The small molecule below binds the protein below.
Small molecule (SMILES): c1cc2nc(N[C@H]3CCCNC3)c3c(n2n1)NCC3

Sequence of chain 2.A:
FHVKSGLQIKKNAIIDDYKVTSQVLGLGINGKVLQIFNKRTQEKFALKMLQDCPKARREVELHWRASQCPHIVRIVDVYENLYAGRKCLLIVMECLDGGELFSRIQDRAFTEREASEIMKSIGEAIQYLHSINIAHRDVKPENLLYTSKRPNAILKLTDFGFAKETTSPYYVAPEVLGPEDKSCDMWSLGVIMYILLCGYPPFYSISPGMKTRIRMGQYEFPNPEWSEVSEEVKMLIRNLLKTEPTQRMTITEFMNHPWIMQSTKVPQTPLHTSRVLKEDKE

Binding-site contacts:
Ligand atom C10 contacts residue GLY33 of chain 2.A at 3.7 Å.
Ligand atom C15 contacts residue ALA51 of chain 2.A at 3.8 Å (hydrophobic).
Ligand atom N8 contacts residue ASP167 of chain 2.A at 3.1 Å (salt-bridge).
Ligand atom C17 contacts residue LEU153 of chain 2.A at 3.6 Å (hydrophobic).
Ligand atom C4 contacts residue LEU30 of chain 2.A at 4.0 Å (hydrophobic).
Ligand atom N18 contacts residue LEU153 of chain 2.A at 4.1 Å.
Ligand atom C11 contacts residue VAL38 of chain 2.A at 4.1 Å (hydrophobic).
Ligand atom N3 contacts residue LEU101 of chain 2.A at 2.7 Å (h-bond).
Ligand atom C9 contacts residue ASN151 of chain 2.A at 3.4 Å.
Ligand atom C9 contacts residue GLU150 of chain 2.A at 4.0 Å.
Ligand atom N18 contacts residue VAL38 of chain 2.A at 4.2 Å.
Ligand atom N8 contacts residue ASN151 of chain 2.A at 3.1 Å (h-bond).
Ligand atom C7 contacts residue GLU150 of chain 2.A at 3.3 Å.
Ligand atom C15 contacts residue GLU99 of chain 2.A at 3.2 Å.
Ligand atom N19 contacts residue LEU153 of chain 2.A at 4.1 Å.
Ligand atom C9 contacts residue ASP167 of chain 2.A at 3.4 Å.
Ligand atom C10 contacts residue LEU32 of chain 2.A at 3.9 Å (hydrophobic).
Ligand atom C5 contacts residue LEU153 of chain 2.A at 3.8 Å (hydrophobic).
Ligand atom N8 contacts residue GLU150 of chain 2.A at 3.0 Å (salt-bridge).
Ligand atom N16 contacts residue GLU99 of chain 2.A at 3.3 Å (salt-bridge).
Ligand atom N16 contacts residue ALA51 of chain 2.A at 3.6 Å.
Ligand atom N8 contacts residue THR166 of chain 2.A at 4.1 Å.
Ligand atom C2 contacts residue LEU153 of chain 2.A at 3.8 Å (hydrophobic).
Ligand atom C5 contacts residue LEU30 of chain 2.A at 3.6 Å (hydrophobic).
Ligand atom C4 contacts residue LEU101 of chain 2.A at 3.1 Å (hydrophobic).
Ligand atom N12 contacts residue ALA51 of chain 2.A at 4.2 Å.
Ligand atom C7 contacts residue LEU153 of chain 2.A at 4.2 Å (hydrophobic).
Ligand atom C15 contacts residue LEU101 of chain 2.A at 4.0 Å (hydrophobic).
Ligand atom C4 contacts residue LEU153 of chain 2.A at 4.2 Å (hydrophobic).
Ligand atom N16 contacts residue CYS100 of chain 2.A at 4.0 Å.
Ligand atom C2 contacts residue LEU101 of chain 2.A at 3.7 Å (hydrophobic).
Ligand atom C11 contacts residue LEU32 of chain 2.A at 3.7 Å (hydrophobic).
Ligand atom C1 contacts residue LEU153 of chain 2.A at 3.4 Å (hydrophobic).
Ligand atom N12 contacts residue LEU101 of chain 2.A at 4.2 Å.
Ligand atom C14 contacts residue MET98 of chain 2.A at 4.0 Å (hydrophobic).
Ligand atom C6 contacts residue ASP167 of chain 2.A at 4.1 Å.
Ligand atom N16 contacts residue LEU101 of chain 2.A at 3.3 Å (h-bond).
Ligand atom C10 contacts residue ASP167 of chain 2.A at 3.4 Å.
Ligand atom C7 contacts residue ASP167 of chain 2.A at 4.0 Å.
Ligand atom C15 contacts residue VAL78 of chain 2.A at 3.6 Å (hydrophobic).